Sequence of chain 1.A:
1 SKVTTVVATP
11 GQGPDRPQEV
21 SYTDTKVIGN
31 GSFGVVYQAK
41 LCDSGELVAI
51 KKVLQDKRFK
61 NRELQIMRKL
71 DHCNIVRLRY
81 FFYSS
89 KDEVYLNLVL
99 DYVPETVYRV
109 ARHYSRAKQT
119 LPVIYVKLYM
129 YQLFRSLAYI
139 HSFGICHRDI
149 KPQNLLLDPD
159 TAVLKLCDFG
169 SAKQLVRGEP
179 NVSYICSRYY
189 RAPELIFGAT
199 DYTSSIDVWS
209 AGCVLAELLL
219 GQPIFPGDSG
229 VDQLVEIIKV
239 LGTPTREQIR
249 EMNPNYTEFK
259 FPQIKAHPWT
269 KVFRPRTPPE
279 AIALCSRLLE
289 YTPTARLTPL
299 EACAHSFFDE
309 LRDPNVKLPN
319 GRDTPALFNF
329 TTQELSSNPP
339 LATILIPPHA

This protein binds this small molecule.
Small molecule (SMILES): O=C(Nc1ccccn1)[C@@H]1CCN(C(=O)CCc2ccccc2F)C1

Binding-site contacts:
Ligand atom C contacts residue ALA49 of chain 1.A at 4.1 Å (hydrophobic).
Ligand atom N1 contacts residue VAL101 of chain 1.A at 2.8 Å (h-bond).
Ligand atom C contacts residue ASP99 of chain 1.A at 3.4 Å.
Ligand atom C5 contacts residue TYR100 of chain 1.A at 4.1 Å (hydrophobic).
Ligand atom C3 contacts residue ALA49 of chain 1.A at 3.7 Å (hydrophobic).
Ligand atom O contacts residue ILE28 of chain 1.A at 4.0 Å.
Ligand atom C contacts residue VAL101 of chain 1.A at 3.8 Å (hydrophobic).
Ligand atom C2 contacts residue ALA49 of chain 1.A at 4.0 Å (hydrophobic).
Ligand atom N2 contacts residue ARG107 of chain 1.A at 3.5 Å (salt-bridge).
Ligand atom C7 contacts residue TYR100 of chain 1.A at 3.0 Å (hydrophobic).
Ligand atom C9 contacts residue PRO102 of chain 1.A at 4.0 Å (hydrophobic).
Ligand atom C5 contacts residue VAL101 of chain 1.A at 3.6 Å (hydrophobic).
Ligand atom C11 contacts residue ARG107 of chain 1.A at 3.4 Å.
Ligand atom C contacts residue VAL76 of chain 1.A at 4.0 Å (hydrophobic).
Ligand atom C3 contacts residue LEU98 of chain 1.A at 3.9 Å (hydrophobic).
Ligand atom C12 contacts residue ILE28 of chain 1.A at 3.0 Å (hydrophobic).
Ligand atom C6 contacts residue VAL101 of chain 1.A at 3.5 Å (hydrophobic).
Ligand atom C contacts residue LEU154 of chain 1.A at 3.5 Å (hydrophobic).
Ligand atom C8 contacts residue TYR100 of chain 1.A at 4.1 Å (hydrophobic).
Ligand atom C3 contacts residue LEU154 of chain 1.A at 4.0 Å (hydrophobic).
Ligand atom C9 contacts residue THR104 of chain 1.A at 3.7 Å.
Ligand atom N contacts residue LEU154 of chain 1.A at 3.6 Å.
Ligand atom C4 contacts residue ALA49 of chain 1.A at 3.6 Å (hydrophobic).
Ligand atom C contacts residue TYR100 of chain 1.A at 4.1 Å (hydrophobic).
Ligand atom C10 contacts residue ARG107 of chain 1.A at 3.3 Å.
Ligand atom O1 contacts residue ARG107 of chain 1.A at 3.9 Å.
Ligand atom C6 contacts residue PRO102 of chain 1.A at 3.6 Å (hydrophobic).
Ligand atom N1 contacts residue TYR100 of chain 1.A at 3.8 Å.
Ligand atom F contacts residue ILE28 of chain 1.A at 3.1 Å.
Ligand atom C6 contacts residue TYR100 of chain 1.A at 4.1 Å (hydrophobic).
Ligand atom N contacts residue TYR100 of chain 1.A at 4.0 Å.
Ligand atom N1 contacts residue LEU154 of chain 1.A at 3.9 Å.
Ligand atom C17 contacts residue ILE28 of chain 1.A at 3.4 Å (hydrophobic).
Ligand atom C17 contacts residue GLY29 of chain 1.A at 4.1 Å.
Ligand atom C1 contacts residue VAL101 of chain 1.A at 3.7 Å (hydrophobic).
Ligand atom C8 contacts residue ARG107 of chain 1.A at 3.6 Å.
Ligand atom N contacts residue VAL101 of chain 1.A at 3.2 Å (h-bond).
Ligand atom C13 contacts residue ILE28 of chain 1.A at 3.3 Å (hydrophobic).
Ligand atom C1 contacts residue LEU154 of chain 1.A at 3.9 Å (hydrophobic).
Ligand atom C7 contacts residue PRO102 of chain 1.A at 3.6 Å (hydrophobic).